Binding-site contacts:
Ligand atom C1 contacts residue SER480 of chain 1.C at 3.8 Å.
Ligand atom C6 contacts residue ALA476 of chain 1.C at 3.2 Å (hydrophobic).
Ligand atom C2 contacts residue ASN483 of chain 1.C at 2.4 Å.
Ligand atom C8 contacts residue THR485 of chain 1.C at 3.7 Å.
Ligand atom C3 contacts residue ASN483 of chain 1.C at 3.8 Å.
Ligand atom N2 contacts residue THR485 of chain 1.C at 3.7 Å.
Ligand atom C4 contacts residue ASN483 of chain 1.C at 4.2 Å.
Ligand atom C2 contacts residue THR485 of chain 1.C at 3.9 Å.
Ligand atom O5 contacts residue GLY479 of chain 1.C at 3.4 Å.
Ligand atom C3 contacts residue THR485 of chain 1.C at 4.3 Å.
Ligand atom C8 contacts residue ASN483 of chain 1.C at 4.2 Å.
Ligand atom C1 contacts residue GLY479 of chain 1.C at 3.5 Å.
Ligand atom C7 contacts residue THR485 of chain 1.C at 4.1 Å.
Ligand atom C5 contacts residue ASN483 of chain 1.C at 3.7 Å.
Ligand atom C5 contacts residue ALA476 of chain 1.C at 3.9 Å (hydrophobic).
Ligand atom O5 contacts residue ASN483 of chain 1.C at 2.4 Å (h-bond).
Ligand atom C5 contacts residue SER480 of chain 1.C at 3.8 Å.
Ligand atom O7 contacts residue ASN483 of chain 1.C at 3.1 Å (h-bond).
Ligand atom C6 contacts residue GLY479 of chain 1.C at 4.1 Å.
Ligand atom C1 contacts residue THR485 of chain 1.C at 3.4 Å.
Ligand atom C7 contacts residue ASN483 of chain 1.C at 3.1 Å.
Ligand atom N2 contacts residue ASN483 of chain 1.C at 2.8 Å (h-bond).
Ligand atom C6 contacts residue SER480 of chain 1.C at 4.0 Å.
Ligand atom O5 contacts residue SER480 of chain 1.C at 3.5 Å (h-bond).
Ligand atom O5 contacts residue THR485 of chain 1.C at 4.4 Å.
Ligand atom C5 contacts residue GLY479 of chain 1.C at 4.0 Å.
Ligand atom C1 contacts residue ASN483 of chain 1.C at 1.4 Å.
Ligand atom O6 contacts residue ALA476 of chain 1.C at 4.5 Å.

Sequence of chain 1.C:
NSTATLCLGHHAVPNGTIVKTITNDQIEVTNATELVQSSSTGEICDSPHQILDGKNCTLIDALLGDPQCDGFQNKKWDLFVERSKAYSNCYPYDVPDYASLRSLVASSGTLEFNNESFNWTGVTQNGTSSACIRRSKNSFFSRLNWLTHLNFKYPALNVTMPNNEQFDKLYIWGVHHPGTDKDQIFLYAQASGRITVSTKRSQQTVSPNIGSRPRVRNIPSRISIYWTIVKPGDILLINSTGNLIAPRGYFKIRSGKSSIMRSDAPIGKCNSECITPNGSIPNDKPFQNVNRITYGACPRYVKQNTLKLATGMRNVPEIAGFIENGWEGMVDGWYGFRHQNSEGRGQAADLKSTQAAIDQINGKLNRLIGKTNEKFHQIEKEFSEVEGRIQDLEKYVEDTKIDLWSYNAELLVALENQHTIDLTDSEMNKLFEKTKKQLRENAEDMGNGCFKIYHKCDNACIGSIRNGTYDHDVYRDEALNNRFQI

This protein binds this small molecule.
Small molecule (SMILES): CC(=O)N[C@@H]1[C@@H](O)[C@H](O)[C@@H](CO)O[C@H]1O